Sequence of chain 1.A:
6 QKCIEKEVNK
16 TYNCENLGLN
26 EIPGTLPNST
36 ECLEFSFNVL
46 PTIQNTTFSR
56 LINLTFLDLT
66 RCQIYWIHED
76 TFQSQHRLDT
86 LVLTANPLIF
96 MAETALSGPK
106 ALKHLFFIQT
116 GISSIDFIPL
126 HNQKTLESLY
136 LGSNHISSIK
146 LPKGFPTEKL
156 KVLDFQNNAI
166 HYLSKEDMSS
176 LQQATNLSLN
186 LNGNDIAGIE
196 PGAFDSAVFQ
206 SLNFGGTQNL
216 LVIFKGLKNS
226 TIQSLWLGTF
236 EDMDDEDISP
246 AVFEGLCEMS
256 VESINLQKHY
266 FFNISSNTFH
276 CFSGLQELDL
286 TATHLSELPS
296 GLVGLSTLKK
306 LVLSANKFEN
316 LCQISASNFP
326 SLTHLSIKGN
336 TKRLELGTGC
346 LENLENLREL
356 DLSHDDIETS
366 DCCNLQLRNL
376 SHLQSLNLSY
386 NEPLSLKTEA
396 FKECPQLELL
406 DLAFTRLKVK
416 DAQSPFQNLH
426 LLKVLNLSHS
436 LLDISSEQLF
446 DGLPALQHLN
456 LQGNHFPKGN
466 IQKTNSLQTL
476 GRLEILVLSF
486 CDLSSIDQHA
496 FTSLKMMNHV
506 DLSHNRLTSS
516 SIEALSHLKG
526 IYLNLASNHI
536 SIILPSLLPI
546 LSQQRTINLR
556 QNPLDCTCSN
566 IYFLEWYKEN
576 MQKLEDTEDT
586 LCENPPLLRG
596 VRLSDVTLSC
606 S

The small molecule below binds the protein below.
Small molecule (SMILES): CC(=O)N[C@@H]1[C@@H](O)[C@H](O)[C@@H](CO)O[C@H]1O

Binding-site contacts:
Ligand atom C8 contacts residue THR51 of chain 1.A at 4.1 Å.
Ligand atom O5 contacts residue ASN50 of chain 1.A at 2.3 Å (h-bond).
Ligand atom O7 contacts residue ASN50 of chain 1.A at 3.1 Å (h-bond).
Ligand atom N2 contacts residue ASN50 of chain 1.A at 3.0 Å (h-bond).
Ligand atom O6 contacts residue GOL1 of chain 1.JA at 4.2 Å.
Ligand atom N2 contacts residue THR51 of chain 1.A at 3.7 Å.
Ligand atom C8 contacts residue GLN78 of chain 1.A at 3.9 Å.
Ligand atom C3 contacts residue ASN50 of chain 1.A at 3.8 Å.
Ligand atom C5 contacts residue ASN50 of chain 1.A at 3.6 Å.
Ligand atom C5 contacts residue GOL1 of chain 1.JA at 4.5 Å.
Ligand atom C7 contacts residue ASN50 of chain 1.A at 3.3 Å.
Ligand atom O5 contacts residue GOL1 of chain 1.JA at 4.2 Å.
Ligand atom C2 contacts residue ASN50 of chain 1.A at 2.5 Å.
Ligand atom C1 contacts residue ASN50 of chain 1.A at 1.4 Å.
Ligand atom C4 contacts residue ASN50 of chain 1.A at 4.2 Å.
Ligand atom C8 contacts residue SER54 of chain 1.A at 3.7 Å.
Ligand atom C8 contacts residue ASN50 of chain 1.A at 4.4 Å.
Ligand atom C7 contacts residue GLN78 of chain 1.A at 3.7 Å.
Ligand atom C7 contacts residue THR51 of chain 1.A at 4.2 Å.
Ligand atom O7 contacts residue GLN78 of chain 1.A at 2.9 Å (h-bond).
Ligand atom C6 contacts residue GOL1 of chain 1.JA at 3.8 Å.
Ligand atom O6 contacts residue GLU74 of chain 1.A at 4.3 Å.
Ligand atom C1 contacts residue THR51 of chain 1.A at 4.2 Å.